Binding-site contacts:
Ligand atom O6 contacts residue GLU70 of chain 1.B at 3.6 Å.
Ligand atom O5 contacts residue ILE67 of chain 1.B at 4.3 Å.
Ligand atom C8 contacts residue ASN81 of chain 1.B at 3.3 Å.
Ligand atom O7 contacts residue ASN81 of chain 1.B at 3.5 Å (h-bond).
Ligand atom C5 contacts residue GLU70 of chain 1.B at 3.7 Å.
Ligand atom C2 contacts residue ASN81 of chain 1.B at 2.5 Å.
Ligand atom N2 contacts residue ASN81 of chain 1.B at 2.7 Å (h-bond).
Ligand atom C6 contacts residue GLU70 of chain 1.B at 3.2 Å.
Ligand atom C1 contacts residue GLU70 of chain 1.B at 4.2 Å.
Ligand atom C3 contacts residue ASN81 of chain 1.B at 3.8 Å.
Ligand atom C4 contacts residue ASN81 of chain 1.B at 4.2 Å.
Ligand atom O5 contacts residue ASN81 of chain 1.B at 2.3 Å (h-bond).
Ligand atom C5 contacts residue ASN81 of chain 1.B at 3.6 Å.
Ligand atom C1 contacts residue ASN81 of chain 1.B at 1.4 Å.
Ligand atom C8 contacts residue LYS82 of chain 1.B at 3.9 Å.
Ligand atom O5 contacts residue GLU70 of chain 1.B at 3.0 Å (salt-bridge).
Ligand atom C7 contacts residue ASN81 of chain 1.B at 2.9 Å.

Sequence of chain 1.B:
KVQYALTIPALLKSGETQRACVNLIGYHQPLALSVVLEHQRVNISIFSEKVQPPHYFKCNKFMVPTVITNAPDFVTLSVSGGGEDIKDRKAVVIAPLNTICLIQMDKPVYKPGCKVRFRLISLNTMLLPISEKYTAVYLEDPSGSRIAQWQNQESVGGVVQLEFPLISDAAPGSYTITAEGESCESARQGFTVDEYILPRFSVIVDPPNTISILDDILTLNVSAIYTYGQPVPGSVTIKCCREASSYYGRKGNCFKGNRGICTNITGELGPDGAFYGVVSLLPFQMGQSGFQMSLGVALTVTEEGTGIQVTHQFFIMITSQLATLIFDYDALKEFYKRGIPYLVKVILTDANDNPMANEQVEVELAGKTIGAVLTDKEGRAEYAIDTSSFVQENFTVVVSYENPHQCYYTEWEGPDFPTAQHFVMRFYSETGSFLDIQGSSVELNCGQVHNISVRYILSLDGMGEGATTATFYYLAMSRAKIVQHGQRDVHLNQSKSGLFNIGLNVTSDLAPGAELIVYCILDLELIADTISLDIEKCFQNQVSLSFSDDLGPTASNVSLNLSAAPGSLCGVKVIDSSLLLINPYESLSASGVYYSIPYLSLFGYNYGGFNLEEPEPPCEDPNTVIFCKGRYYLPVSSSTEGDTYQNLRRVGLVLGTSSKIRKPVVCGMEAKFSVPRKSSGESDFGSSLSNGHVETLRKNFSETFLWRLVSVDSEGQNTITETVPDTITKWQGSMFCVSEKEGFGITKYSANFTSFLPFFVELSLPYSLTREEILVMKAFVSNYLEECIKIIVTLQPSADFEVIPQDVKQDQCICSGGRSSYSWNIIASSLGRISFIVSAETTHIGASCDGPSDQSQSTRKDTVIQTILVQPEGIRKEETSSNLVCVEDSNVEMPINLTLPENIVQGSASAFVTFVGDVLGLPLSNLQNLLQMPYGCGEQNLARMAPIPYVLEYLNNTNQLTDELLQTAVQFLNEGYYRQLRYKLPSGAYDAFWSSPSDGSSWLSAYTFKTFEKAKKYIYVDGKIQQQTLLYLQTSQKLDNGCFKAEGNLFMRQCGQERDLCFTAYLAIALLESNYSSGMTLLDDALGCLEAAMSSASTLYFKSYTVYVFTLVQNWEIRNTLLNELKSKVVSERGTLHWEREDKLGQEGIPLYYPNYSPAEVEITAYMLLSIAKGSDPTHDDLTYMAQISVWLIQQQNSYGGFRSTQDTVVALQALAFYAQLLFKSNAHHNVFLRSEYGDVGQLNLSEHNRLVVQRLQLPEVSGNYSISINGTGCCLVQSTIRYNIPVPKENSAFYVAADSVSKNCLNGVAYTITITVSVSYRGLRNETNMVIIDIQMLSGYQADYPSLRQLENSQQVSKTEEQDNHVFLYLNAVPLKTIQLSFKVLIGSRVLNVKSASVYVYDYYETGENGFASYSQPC

This protein binds this small molecule.
Small molecule (SMILES): CC(=O)N[C@@H]1[C@@H](O)[C@H](O)[C@@H](CO)O[C@H]1O